Binding-site contacts:
Ligand atom C5 contacts residue ARG407 of chain 1.A at 3.4 Å.
Ligand atom O5 contacts residue ASN403 of chain 1.A at 2.4 Å (h-bond).
Ligand atom O6 contacts residue ARG407 of chain 1.A at 4.4 Å.
Ligand atom C8 contacts residue PHE399 of chain 1.A at 4.0 Å (hydrophobic).
Ligand atom C1 contacts residue ARG407 of chain 1.A at 3.6 Å.
Ligand atom N2 contacts residue ASN403 of chain 1.A at 2.9 Å (h-bond).
Ligand atom C7 contacts residue ASN403 of chain 1.A at 3.6 Å.
Ligand atom O5 contacts residue ARG407 of chain 1.A at 3.4 Å (salt-bridge).
Ligand atom O7 contacts residue VAL400 of chain 1.A at 4.4 Å.
Ligand atom C6 contacts residue ARG407 of chain 1.A at 3.4 Å.
Ligand atom C3 contacts residue ASN403 of chain 1.A at 3.8 Å.
Ligand atom C5 contacts residue ASN403 of chain 1.A at 3.7 Å.
Ligand atom O7 contacts residue ASN403 of chain 1.A at 3.8 Å.
Ligand atom O7 contacts residue GLU11 of chain 1.A at 4.1 Å.
Ligand atom C8 contacts residue ARG407 of chain 1.A at 3.7 Å.
Ligand atom C8 contacts residue GLU11 of chain 1.A at 4.4 Å.
Ligand atom C7 contacts residue ARG407 of chain 1.A at 4.3 Å.
Ligand atom C1 contacts residue ASN403 of chain 1.A at 1.5 Å.
Ligand atom C8 contacts residue VAL400 of chain 1.A at 4.3 Å (hydrophobic).
Ligand atom C2 contacts residue ASN403 of chain 1.A at 2.5 Å.
Ligand atom C8 contacts residue ALA8 of chain 1.A at 4.0 Å (hydrophobic).
Ligand atom C8 contacts residue TRP396 of chain 1.A at 3.6 Å (hydrophobic).
Ligand atom C4 contacts residue ASN403 of chain 1.A at 4.2 Å.

This protein binds this small molecule.
Small molecule (SMILES): CC(=O)N[C@H]1[C@H](O[C@H]2[C@H](O)[C@@H](NC(C)=O)CO[C@@H]2CO)O[C@H](CO)[C@@H](O)[C@@H]1O

Sequence of chain 1.A:
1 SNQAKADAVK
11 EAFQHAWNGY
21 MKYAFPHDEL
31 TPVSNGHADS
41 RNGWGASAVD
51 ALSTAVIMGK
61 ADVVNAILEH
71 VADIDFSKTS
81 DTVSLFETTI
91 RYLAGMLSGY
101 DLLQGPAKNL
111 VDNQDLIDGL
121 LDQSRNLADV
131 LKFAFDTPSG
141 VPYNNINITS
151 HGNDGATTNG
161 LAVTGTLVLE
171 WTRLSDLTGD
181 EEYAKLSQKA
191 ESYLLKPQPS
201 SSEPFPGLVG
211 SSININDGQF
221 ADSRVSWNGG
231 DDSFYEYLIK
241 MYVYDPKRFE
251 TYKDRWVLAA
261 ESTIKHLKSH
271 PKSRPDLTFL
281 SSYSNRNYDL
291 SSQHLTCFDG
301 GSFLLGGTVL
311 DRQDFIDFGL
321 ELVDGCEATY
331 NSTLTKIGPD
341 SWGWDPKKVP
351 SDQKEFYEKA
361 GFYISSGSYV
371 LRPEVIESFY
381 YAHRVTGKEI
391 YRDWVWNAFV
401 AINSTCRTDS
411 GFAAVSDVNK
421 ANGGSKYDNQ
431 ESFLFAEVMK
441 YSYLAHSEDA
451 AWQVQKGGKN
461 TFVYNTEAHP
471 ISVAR